This protein binds this small molecule.
Small molecule (SMILES): CC(=O)N[C@@H]1[C@@H](O)[C@H](O)[C@@H](CO)O[C@H]1O

Sequence of chain 60.J:
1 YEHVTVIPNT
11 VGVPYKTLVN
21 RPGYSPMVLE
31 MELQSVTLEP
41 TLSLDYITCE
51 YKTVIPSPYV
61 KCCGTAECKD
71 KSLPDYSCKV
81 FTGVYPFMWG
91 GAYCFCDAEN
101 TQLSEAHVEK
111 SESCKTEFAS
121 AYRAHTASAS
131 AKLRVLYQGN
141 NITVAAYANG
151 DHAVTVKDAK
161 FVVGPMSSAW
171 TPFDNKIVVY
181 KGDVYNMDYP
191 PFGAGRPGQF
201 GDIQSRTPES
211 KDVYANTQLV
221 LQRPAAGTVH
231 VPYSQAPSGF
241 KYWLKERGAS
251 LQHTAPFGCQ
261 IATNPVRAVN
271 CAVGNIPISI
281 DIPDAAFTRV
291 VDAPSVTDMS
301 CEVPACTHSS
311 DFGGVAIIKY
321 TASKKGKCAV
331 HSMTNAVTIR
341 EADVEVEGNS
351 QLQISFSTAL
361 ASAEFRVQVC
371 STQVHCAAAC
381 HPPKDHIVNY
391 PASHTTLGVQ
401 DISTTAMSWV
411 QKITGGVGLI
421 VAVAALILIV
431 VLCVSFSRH

Binding-site contacts:
Ligand atom C1 contacts residue THR116 of chain 60.J at 4.0 Å.
Ligand atom C7 contacts residue THR116 of chain 60.J at 3.8 Å.
Ligand atom C7 contacts residue ASN259 of chain 60.K at 3.2 Å.
Ligand atom N2 contacts residue THR116 of chain 60.J at 3.0 Å (h-bond).
Ligand atom C4 contacts residue ASN259 of chain 60.K at 4.2 Å.
Ligand atom C4 contacts residue LYS181 of chain 60.J at 4.2 Å.
Ligand atom C3 contacts residue ASN259 of chain 60.K at 3.8 Å.
Ligand atom O5 contacts residue ASN259 of chain 60.K at 2.4 Å (h-bond).
Ligand atom C2 contacts residue THR116 of chain 60.J at 3.8 Å.
Ligand atom O6 contacts residue LYS181 of chain 60.J at 4.3 Å.
Ligand atom C8 contacts residue THR116 of chain 60.J at 3.8 Å.
Ligand atom O5 contacts residue LYS181 of chain 60.J at 4.4 Å.
Ligand atom C8 contacts residue ASN259 of chain 60.K at 4.4 Å.
Ligand atom O7 contacts residue ASN259 of chain 60.K at 3.0 Å (h-bond).
Ligand atom O4 contacts residue LYS181 of chain 60.J at 4.0 Å.
Ligand atom C5 contacts residue ASN259 of chain 60.K at 3.7 Å.
Ligand atom C6 contacts residue LYS181 of chain 60.J at 4.2 Å.
Ligand atom C1 contacts residue ASN259 of chain 60.K at 1.4 Å.
Ligand atom C2 contacts residue ASN259 of chain 60.K at 2.5 Å.
Ligand atom N2 contacts residue ASN259 of chain 60.K at 2.9 Å (h-bond).
Ligand atom C3 contacts residue LYS181 of chain 60.J at 4.4 Å.
Ligand atom C5 contacts residue LYS181 of chain 60.J at 3.5 Å.
Ligand atom O3 contacts residue THR116 of chain 60.J at 4.4 Å.
Ligand atom C3 contacts residue THR116 of chain 60.J at 4.0 Å.

Sequence of chain 60.K:
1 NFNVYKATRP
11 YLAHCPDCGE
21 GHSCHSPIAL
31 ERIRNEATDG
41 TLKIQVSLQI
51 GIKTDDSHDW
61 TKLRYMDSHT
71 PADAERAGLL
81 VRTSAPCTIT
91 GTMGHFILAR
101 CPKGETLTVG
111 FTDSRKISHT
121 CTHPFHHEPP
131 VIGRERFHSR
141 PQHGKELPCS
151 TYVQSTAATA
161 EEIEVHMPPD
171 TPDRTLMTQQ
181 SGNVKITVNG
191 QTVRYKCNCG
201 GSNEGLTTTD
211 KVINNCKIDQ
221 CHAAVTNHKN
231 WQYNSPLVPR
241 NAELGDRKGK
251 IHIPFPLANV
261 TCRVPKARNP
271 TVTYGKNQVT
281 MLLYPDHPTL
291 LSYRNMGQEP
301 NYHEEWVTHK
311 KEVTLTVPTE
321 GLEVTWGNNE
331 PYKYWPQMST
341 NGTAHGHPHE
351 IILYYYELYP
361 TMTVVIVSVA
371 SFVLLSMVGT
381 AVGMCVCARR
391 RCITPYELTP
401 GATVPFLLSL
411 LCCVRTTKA